Sequence of chain 49.E:
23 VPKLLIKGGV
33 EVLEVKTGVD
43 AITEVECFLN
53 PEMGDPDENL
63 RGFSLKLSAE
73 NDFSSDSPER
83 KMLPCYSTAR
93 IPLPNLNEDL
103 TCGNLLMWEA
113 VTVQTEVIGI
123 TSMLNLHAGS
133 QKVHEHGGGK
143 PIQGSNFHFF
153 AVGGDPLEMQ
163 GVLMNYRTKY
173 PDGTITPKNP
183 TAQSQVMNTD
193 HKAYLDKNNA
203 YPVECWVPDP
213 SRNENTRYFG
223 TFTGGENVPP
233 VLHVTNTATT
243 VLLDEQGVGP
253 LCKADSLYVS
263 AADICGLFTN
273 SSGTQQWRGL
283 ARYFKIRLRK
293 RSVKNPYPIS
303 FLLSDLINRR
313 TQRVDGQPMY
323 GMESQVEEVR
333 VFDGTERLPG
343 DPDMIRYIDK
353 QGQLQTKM

Sequence of chain 49.D:
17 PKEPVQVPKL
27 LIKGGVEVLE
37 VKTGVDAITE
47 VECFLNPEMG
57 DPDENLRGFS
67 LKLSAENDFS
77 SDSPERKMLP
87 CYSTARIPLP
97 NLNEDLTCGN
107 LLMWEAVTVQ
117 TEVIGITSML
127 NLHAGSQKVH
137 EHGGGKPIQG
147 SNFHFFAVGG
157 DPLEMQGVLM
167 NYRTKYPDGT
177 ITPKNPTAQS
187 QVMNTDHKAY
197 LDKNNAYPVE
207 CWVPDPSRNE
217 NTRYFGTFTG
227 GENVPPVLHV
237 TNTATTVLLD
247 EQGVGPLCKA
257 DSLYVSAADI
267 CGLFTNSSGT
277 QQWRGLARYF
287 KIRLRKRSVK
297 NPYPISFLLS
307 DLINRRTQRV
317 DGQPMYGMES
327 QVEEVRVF

Sequence of chain 49.A:
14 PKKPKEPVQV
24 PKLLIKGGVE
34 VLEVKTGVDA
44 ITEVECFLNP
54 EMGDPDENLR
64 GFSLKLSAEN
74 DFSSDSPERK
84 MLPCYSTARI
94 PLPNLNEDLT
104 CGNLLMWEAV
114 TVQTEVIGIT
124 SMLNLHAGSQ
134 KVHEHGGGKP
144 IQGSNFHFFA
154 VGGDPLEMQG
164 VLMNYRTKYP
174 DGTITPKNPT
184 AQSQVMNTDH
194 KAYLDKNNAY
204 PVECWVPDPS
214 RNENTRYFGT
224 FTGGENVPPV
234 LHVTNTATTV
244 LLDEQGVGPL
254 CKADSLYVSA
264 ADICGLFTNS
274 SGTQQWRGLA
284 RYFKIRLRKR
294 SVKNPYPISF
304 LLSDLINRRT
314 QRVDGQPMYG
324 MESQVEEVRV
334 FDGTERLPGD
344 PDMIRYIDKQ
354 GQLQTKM

The protein below binds the small molecule below.
Small molecule (SMILES): CC(=O)N[C@H]1[C@H]([C@H](O)[C@H](O)CO)O[C@@](O[C@H](CO)[C@@H](O)[C@@H]2O[C@@H](C(=O)O)C[C@H](O)[C@H]2NC(C)=O)(C(=O)O)C[C@@H]1O

Binding-site contacts:
Ligand atom C9 contacts residue GLN278 of chain 49.E at 3.3 Å.
Ligand atom O7 contacts residue LEU62 of chain 49.E at 3.3 Å.
Ligand atom C1 contacts residue LYS68 of chain 49.E at 3.8 Å.
Ligand atom C11 contacts residue GLN278 of chain 49.E at 3.5 Å.
Ligand atom O8 contacts residue LYS68 of chain 49.E at 3.3 Å.
Ligand atom O1A contacts residue THR276 of chain 49.E at 2.6 Å (h-bond).
Ligand atom C11 contacts residue PHE65 of chain 49.E at 3.7 Å (hydrophobic).
Ligand atom C11 contacts residue LEU62 of chain 49.E at 3.5 Å (hydrophobic).
Ligand atom C11 contacts residue ASN272 of chain 49.E at 3.5 Å.
Ligand atom C10 contacts residue ASN272 of chain 49.E at 3.9 Å.
Ligand atom C11 contacts residue PHE75 of chain 49.A at 3.5 Å (hydrophobic).
Ligand atom C7 contacts residue GLN278 of chain 49.E at 3.9 Å.
Ligand atom O1B contacts residue SER274 of chain 49.E at 3.3 Å (h-bond).
Ligand atom O1B contacts residue LYS68 of chain 49.E at 3.1 Å.
Ligand atom C9 contacts residue LYS68 of chain 49.E at 3.8 Å.
Ligand atom O9 contacts residue LEU67 of chain 49.E at 3.1 Å.
Ligand atom C11 contacts residue HIS138 of chain 49.D at 3.5 Å.
Ligand atom C7 contacts residue LEU62 of chain 49.E at 3.8 Å (hydrophobic).
Ligand atom C9 contacts residue LEU67 of chain 49.E at 4.0 Å (hydrophobic).
Ligand atom C1 contacts residue THR276 of chain 49.E at 3.3 Å.
Ligand atom O1A contacts residue LYS68 of chain 49.E at 3.8 Å.
Ligand atom O10 contacts residue PHE75 of chain 49.A at 3.9 Å.
Ligand atom C6 contacts residue LYS68 of chain 49.E at 4.0 Å.
Ligand atom C10 contacts residue GLN278 of chain 49.E at 4.0 Å.
Ligand atom O1A contacts residue ASN272 of chain 49.E at 3.6 Å.
Ligand atom O10 contacts residue LEU62 of chain 49.E at 2.8 Å.
Ligand atom C11 contacts residue PHE270 of chain 49.E at 3.9 Å (hydrophobic).
Ligand atom C8 contacts residue GLN278 of chain 49.E at 3.7 Å.
Ligand atom C10 contacts residue LEU62 of chain 49.E at 3.1 Å (hydrophobic).
Ligand atom O8 contacts residue THR276 of chain 49.E at 4.0 Å.
Ligand atom N5 contacts residue LEU62 of chain 49.E at 3.9 Å.
Ligand atom N5 contacts residue GLN278 of chain 49.E at 3.7 Å.
Ligand atom O9 contacts residue LYS68 of chain 49.E at 2.9 Å (salt-bridge).
Ligand atom C6 contacts residue ASN272 of chain 49.E at 3.7 Å.
Ligand atom C11 contacts residue THR276 of chain 49.E at 3.4 Å.
Ligand atom O8 contacts residue ASN272 of chain 49.E at 3.5 Å (h-bond).
Ligand atom N5 contacts residue ASN272 of chain 49.E at 3.2 Å (h-bond).
Ligand atom O8 contacts residue GLN278 of chain 49.E at 3.5 Å (h-bond).
Ligand atom O9 contacts residue GLN278 of chain 49.E at 4.0 Å.
Ligand atom O1B contacts residue THR276 of chain 49.E at 3.4 Å (h-bond).